Binding-site contacts:
Ligand atom C29 contacts residue MET47 of chain 1.A at 3.6 Å (hydrophobic).
Ligand atom C33 contacts residue VAL78 of chain 1.A at 3.8 Å (hydrophobic).
Ligand atom CL2 contacts residue ILE46 of chain 1.A at 3.7 Å.
Ligand atom C1 contacts residue VAL78 of chain 1.A at 3.8 Å (hydrophobic).
Ligand atom CL2 contacts residue LEU42 of chain 1.A at 3.8 Å.
Ligand atom C33 contacts residue GLN57 of chain 1.A at 3.4 Å.
Ligand atom C10 contacts residue VAL78 of chain 1.A at 3.6 Å (hydrophobic).
Ligand atom C7 contacts residue GLY43 of chain 1.A at 3.6 Å.
Ligand atom CL3 contacts residue TYR85 of chain 1.A at 3.6 Å.
Ligand atom C31 contacts residue MET47 of chain 1.A at 3.7 Å (hydrophobic).
Ligand atom C24 contacts residue HIS81 of chain 1.A at 3.6 Å.
Ligand atom C23 contacts residue TYR85 of chain 1.A at 3.5 Å (hydrophobic).
Ligand atom C16 contacts residue GLY43 of chain 1.A at 3.7 Å.
Ligand atom C17 contacts residue GLY43 of chain 1.A at 3.5 Å.
Ligand atom O15 contacts residue VAL78 of chain 1.A at 3.2 Å (h-bond).
Ligand atom N30 contacts residue GLN57 of chain 1.A at 3.6 Å.
Ligand atom N5 contacts residue VAL78 of chain 1.A at 3.6 Å.
Ligand atom CL3 contacts residue HIS81 of chain 1.A at 3.5 Å.
Ligand atom C35 contacts residue GLN9 of chain 1.A at 3.8 Å.
Ligand atom CL3 contacts residue ILE84 of chain 1.A at 3.8 Å.
Ligand atom O34 contacts residue MET47 of chain 1.A at 3.7 Å.
Ligand atom C25 contacts residue HIS81 of chain 1.A at 3.3 Å.
Ligand atom C38 contacts residue GLN57 of chain 1.A at 3.4 Å.
Ligand atom C10 contacts residue HIS81 of chain 1.A at 3.8 Å.
Ligand atom N22 contacts residue HIS81 of chain 1.A at 3.8 Å.
Ligand atom CL2 contacts residue PHE71 of chain 1.A at 3.7 Å.
Ligand atom O32 contacts residue VAL78 of chain 1.A at 3.3 Å.
Ligand atom C8 contacts residue GLY43 of chain 1.A at 3.7 Å.
Ligand atom O32 contacts residue GLN57 of chain 1.A at 3.7 Å.
Ligand atom C16 contacts residue LEU39 of chain 1.A at 3.4 Å (hydrophobic).
Ligand atom C17 contacts residue LEU39 of chain 1.A at 3.3 Å (hydrophobic).
Ligand atom C18 contacts residue ILE46 of chain 1.A at 3.8 Å (hydrophobic).
Ligand atom C14 contacts residue HIS81 of chain 1.A at 3.5 Å.
Ligand atom C33 contacts residue TYR52 of chain 1.A at 3.4 Å (hydrophobic).
Ligand atom C38 contacts residue MET47 of chain 1.A at 3.6 Å (hydrophobic).
Ligand atom C23 contacts residue HIS81 of chain 1.A at 3.7 Å.
Ligand atom N30 contacts residue MET47 of chain 1.A at 3.5 Å (h-bond).
Ligand atom C38 contacts residue TYR52 of chain 1.A at 3.2 Å (hydrophobic).
Ligand atom O15 contacts residue HIS81 of chain 1.A at 2.9 Å (h-bond).
Ligand atom O34 contacts residue GLN57 of chain 1.A at 3.5 Å (h-bond).

This small molecule binds to this protein.
Small molecule (SMILES): COc1ncc(-c2nc3c(n2C(C)C)[C@H](c2ccc(Cl)cc2)N(c2cc(Cl)cn(C)c2=O)C3=O)c(OC)n1

Sequence of chain 1.A:
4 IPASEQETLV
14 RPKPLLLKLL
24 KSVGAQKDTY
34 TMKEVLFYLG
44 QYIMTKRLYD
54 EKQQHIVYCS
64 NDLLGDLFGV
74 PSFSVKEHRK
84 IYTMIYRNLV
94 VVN